Binding-site contacts:
Ligand atom C14 contacts residue TRP286 of chain 1.A at 3.6 Å (hydrophobic).
Ligand atom C17 contacts residue TRP286 of chain 1.A at 3.9 Å (hydrophobic).
Ligand atom O1 contacts residue TRP286 of chain 1.A at 4.1 Å.
Ligand atom C27 contacts residue PC11 of chain 1.E at 4.5 Å.
Ligand atom C1 contacts residue TRP286 of chain 1.A at 3.4 Å (hydrophobic).
Ligand atom C16 contacts residue TRP286 of chain 1.A at 3.7 Å (hydrophobic).
Ligand atom C4 contacts residue TRP286 of chain 1.A at 4.3 Å (hydrophobic).
Ligand atom C15 contacts residue TRP286 of chain 1.A at 3.7 Å (hydrophobic).
Ligand atom C7 contacts residue TRP286 of chain 1.A at 3.8 Å (hydrophobic).
Ligand atom C21 contacts residue LEU290 of chain 1.A at 3.4 Å (hydrophobic).
Ligand atom C5 contacts residue PC11 of chain 1.E at 4.2 Å.
Ligand atom C24 contacts residue LEU290 of chain 1.A at 3.9 Å (hydrophobic).
Ligand atom C5 contacts residue TRP286 of chain 1.A at 4.0 Å (hydrophobic).
Ligand atom C12 contacts residue LEU49 of chain 1.A at 4.1 Å (hydrophobic).
Ligand atom C11 contacts residue LEU49 of chain 1.A at 3.9 Å (hydrophobic).
Ligand atom C9 contacts residue TRP286 of chain 1.A at 3.8 Å (hydrophobic).
Ligand atom C2 contacts residue LEU45 of chain 1.A at 3.6 Å (hydrophobic).
Ligand atom C1 contacts residue LEU49 of chain 1.A at 4.4 Å (hydrophobic).
Ligand atom C16 contacts residue TYR287 of chain 1.A at 4.1 Å (hydrophobic).
Ligand atom C25 contacts residue LEU290 of chain 1.A at 3.8 Å (hydrophobic).
Ligand atom C15 contacts residue PC11 of chain 1.E at 3.1 Å.
Ligand atom C16 contacts residue PC11 of chain 1.E at 4.0 Å.
Ligand atom C4 contacts residue PC11 of chain 1.E at 3.9 Å.
Ligand atom C13 contacts residue TRP286 of chain 1.A at 4.4 Å (hydrophobic).
Ligand atom C20 contacts residue LEU290 of chain 1.A at 4.2 Å (hydrophobic).
Ligand atom C7 contacts residue PC11 of chain 1.E at 3.1 Å.
Ligand atom C10 contacts residue TRP286 of chain 1.A at 4.2 Å (hydrophobic).
Ligand atom C8 contacts residue PC11 of chain 1.E at 4.5 Å.
Ligand atom C23 contacts residue LEU290 of chain 1.A at 4.5 Å (hydrophobic).
Ligand atom C21 contacts residue PRO289 of chain 1.A at 3.7 Å (hydrophobic).
Ligand atom C22 contacts residue LEU290 of chain 1.A at 3.7 Å (hydrophobic).
Ligand atom C15 contacts residue TYR287 of chain 1.A at 4.4 Å (hydrophobic).
Ligand atom C26 contacts residue LEU290 of chain 1.A at 3.9 Å (hydrophobic).
Ligand atom C14 contacts residue PC11 of chain 1.E at 4.3 Å.
Ligand atom C6 contacts residue PC11 of chain 1.E at 3.3 Å.
Ligand atom C6 contacts residue TRP286 of chain 1.A at 3.6 Å (hydrophobic).
Ligand atom C1 contacts residue LEU45 of chain 1.A at 3.9 Å (hydrophobic).
Ligand atom C2 contacts residue TRP286 of chain 1.A at 3.7 Å (hydrophobic).
Ligand atom C3 contacts residue TRP286 of chain 1.A at 3.5 Å (hydrophobic).

Sequence of chain 1.A:
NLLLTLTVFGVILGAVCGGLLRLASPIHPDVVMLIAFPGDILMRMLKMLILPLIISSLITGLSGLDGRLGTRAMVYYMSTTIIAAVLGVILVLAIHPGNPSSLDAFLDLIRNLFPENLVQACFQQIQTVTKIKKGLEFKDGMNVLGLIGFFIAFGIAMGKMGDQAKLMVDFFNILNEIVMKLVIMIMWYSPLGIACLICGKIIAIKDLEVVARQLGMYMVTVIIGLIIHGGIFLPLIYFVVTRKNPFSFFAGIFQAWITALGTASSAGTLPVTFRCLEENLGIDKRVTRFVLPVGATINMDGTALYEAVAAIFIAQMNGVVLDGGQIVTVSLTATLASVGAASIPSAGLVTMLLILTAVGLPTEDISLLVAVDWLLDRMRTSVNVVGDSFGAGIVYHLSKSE

The protein below binds the small molecule below.
Small molecule (SMILES): CC(C)CCC[C@@H](C)[C@H]1CC[C@H]2[C@@H]3CC=C4C[C@@H](O)CC[C@]4(C)[C@H]3CC[C@]12C